Binding-site contacts:
Ligand atom C5 contacts residue ASN293 of chain 1.B at 3.5 Å.
Ligand atom C8 contacts residue TYR291 of chain 1.B at 4.0 Å (hydrophobic).
Ligand atom C1 contacts residue ASN293 of chain 1.B at 1.4 Å.
Ligand atom O7 contacts residue TYR243 of chain 1.B at 3.4 Å.
Ligand atom C4 contacts residue ASN293 of chain 1.B at 3.9 Å.
Ligand atom C6 contacts residue ASN293 of chain 1.B at 4.4 Å.
Ligand atom C3 contacts residue ASN293 of chain 1.B at 3.7 Å.
Ligand atom C8 contacts residue TYR243 of chain 1.B at 4.2 Å (hydrophobic).
Ligand atom O5 contacts residue ASN293 of chain 1.B at 2.3 Å (h-bond).
Ligand atom N2 contacts residue ASN293 of chain 1.B at 3.3 Å (h-bond).
Ligand atom C7 contacts residue ASN293 of chain 1.B at 3.9 Å.
Ligand atom O7 contacts residue ASN293 of chain 1.B at 4.0 Å.
Ligand atom C2 contacts residue ASN293 of chain 1.B at 2.5 Å.
Ligand atom C7 contacts residue TYR243 of chain 1.B at 4.0 Å (hydrophobic).

This protein binds this small molecule.
Small molecule (SMILES): CC(=O)N[C@H]1[C@H](O[C@H]2[C@H](O)[C@@H](NC(C)=O)CO[C@@H]2CO)O[C@H](CO)[C@@H](O)[C@@H]1O

Sequence of chain 1.B:
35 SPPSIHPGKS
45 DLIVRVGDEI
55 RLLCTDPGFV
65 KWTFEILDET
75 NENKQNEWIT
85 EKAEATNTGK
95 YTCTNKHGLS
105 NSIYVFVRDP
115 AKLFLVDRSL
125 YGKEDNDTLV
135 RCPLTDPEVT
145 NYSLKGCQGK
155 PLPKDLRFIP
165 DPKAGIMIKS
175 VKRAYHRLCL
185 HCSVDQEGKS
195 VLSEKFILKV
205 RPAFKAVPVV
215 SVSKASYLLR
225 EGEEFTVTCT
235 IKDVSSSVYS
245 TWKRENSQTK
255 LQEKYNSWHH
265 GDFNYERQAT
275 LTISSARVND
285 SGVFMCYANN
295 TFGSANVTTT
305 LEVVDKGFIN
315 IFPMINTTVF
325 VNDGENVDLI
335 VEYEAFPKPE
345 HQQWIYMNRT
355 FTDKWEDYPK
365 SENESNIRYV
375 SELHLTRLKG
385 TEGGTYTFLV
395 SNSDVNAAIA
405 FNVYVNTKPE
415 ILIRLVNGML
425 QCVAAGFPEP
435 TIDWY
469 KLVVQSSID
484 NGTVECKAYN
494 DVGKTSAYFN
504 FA